A protein and the small-molecule ligand that binds it are described below.
Small molecule (SMILES): CC(=O)N[C@@H](CC(N)=O)C(=O)N[C@@H](CS)C(=O)N[C@@H](Cc1ccccc1)C(=O)N[C@@H](CO)C(=O)N[C@@H](CCCCN)C(=O)N1CCC[C@H]1C(=O)N[C@@H](CCCN=C(N)N)C(=O)O

Sequence of chain 1.B:
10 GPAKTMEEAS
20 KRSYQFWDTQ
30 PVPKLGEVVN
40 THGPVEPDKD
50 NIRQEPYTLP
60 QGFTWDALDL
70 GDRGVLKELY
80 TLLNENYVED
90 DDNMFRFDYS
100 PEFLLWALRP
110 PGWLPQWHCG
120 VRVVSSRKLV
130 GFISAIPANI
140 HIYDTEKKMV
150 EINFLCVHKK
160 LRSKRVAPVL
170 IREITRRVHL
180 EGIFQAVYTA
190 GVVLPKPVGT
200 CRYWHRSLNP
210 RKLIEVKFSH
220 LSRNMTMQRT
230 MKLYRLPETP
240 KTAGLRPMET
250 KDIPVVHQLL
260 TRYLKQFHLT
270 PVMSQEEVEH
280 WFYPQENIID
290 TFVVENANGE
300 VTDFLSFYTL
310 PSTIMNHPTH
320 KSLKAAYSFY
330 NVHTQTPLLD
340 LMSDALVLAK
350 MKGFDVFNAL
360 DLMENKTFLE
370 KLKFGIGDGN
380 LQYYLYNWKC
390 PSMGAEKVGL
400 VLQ

Binding-site contacts:
Ligand atom SG contacts residue ASN379 of chain 1.B at 3.2 Å (h-bond).
Ligand atom OG contacts residue HIS204 of chain 1.B at 2.7 Å (h-bond).
Ligand atom NH2 contacts residue ILE375 of chain 1.B at 3.2 Å.
Ligand atom ND2 contacts residue THR188 of chain 1.B at 3.1 Å (h-bond).
Ligand atom C contacts residue HIS204 of chain 1.B at 3.4 Å.
Ligand atom CD contacts residue PHE217 of chain 1.B at 3.2 Å (hydrophobic).
Ligand atom OAC contacts residue TYR202 of chain 1.B at 2.8 Å (h-bond).
Ligand atom NZ contacts residue ASP377 of chain 1.B at 3.3 Å (salt-bridge).
Ligand atom NH2 contacts residue GLY376 of chain 1.B at 2.5 Å (h-bond).
Ligand atom CE contacts residue ASP89 of chain 1.B at 3.1 Å.
Ligand atom NZ contacts residue ASP91 of chain 1.B at 3.1 Å (salt-bridge).
Ligand atom O contacts residue HIS204 of chain 1.B at 3.2 Å.
Ligand atom OG contacts residue GLY376 of chain 1.B at 3.3 Å.
Ligand atom CG contacts residue THR188 of chain 1.B at 3.2 Å.
Ligand atom CAJ contacts residue TYR202 of chain 1.B at 3.3 Å (hydrophobic).
Ligand atom CE2 contacts residue SER311 of chain 1.B at 2.7 Å.
Ligand atom CB contacts residue ASP89 of chain 1.B at 3.3 Å.
Ligand atom NZ contacts residue ASP90 of chain 1.B at 2.4 Å (salt-bridge).
Ligand atom N contacts residue ASP377 of chain 1.B at 3.4 Å (salt-bridge).
Ligand atom OD1 contacts residue ASN152 of chain 1.B at 3.2 Å (h-bond).
Ligand atom CZ contacts residue PHE94 of chain 1.B at 3.2 Å (hydrophobic).
Ligand atom OD1 contacts residue MYA1 of chain 1.I at 3.2 Å (h-bond).
Ligand atom O contacts residue TYR202 of chain 1.B at 3.3 Å.
Ligand atom N contacts residue HIS204 of chain 1.B at 3.4 Å (h-bond).
Ligand atom OG contacts residue ASP377 of chain 1.B at 3.3 Å (salt-bridge).
Ligand atom CAJ contacts residue GLN402 of chain 1.B at 3.3 Å.
Ligand atom NE contacts residue GLY376 of chain 1.B at 3.3 Å (h-bond).
Ligand atom ND2 contacts residue MYA1 of chain 1.I at 3.1 Å (h-bond).
Ligand atom NZ contacts residue ASP89 of chain 1.B at 2.8 Å (salt-bridge).
Ligand atom CE contacts residue ASP91 of chain 1.B at 3.0 Å.
Ligand atom CZ contacts residue GLY376 of chain 1.B at 3.2 Å.
Ligand atom CE2 contacts residue PHE94 of chain 1.B at 3.4 Å (hydrophobic).
Ligand atom OG contacts residue GLY378 of chain 1.B at 3.3 Å (h-bond).
Ligand atom O contacts residue ASP377 of chain 1.B at 3.1 Å (salt-bridge).
Ligand atom NH2 contacts residue ARG201 of chain 1.B at 2.9 Å (salt-bridge).
Ligand atom OD1 contacts residue THR188 of chain 1.B at 3.2 Å (h-bond).
Ligand atom CZ contacts residue SER311 of chain 1.B at 3.3 Å.
Ligand atom CAJ contacts residue TYR307 of chain 1.B at 3.2 Å (hydrophobic).
Ligand atom NH1 contacts residue ARG201 of chain 1.B at 3.2 Å (salt-bridge).
Ligand atom N contacts residue ILE375 of chain 1.B at 3.0 Å (h-bond).